Binding-site contacts:
Ligand atom O4' contacts residue ILE219 of chain 1.E at 3.6 Å.
Ligand atom O28 contacts residue ILE219 of chain 1.E at 3.5 Å.
Ligand atom C37 contacts residue ARG242 of chain 1.E at 3.4 Å.
Ligand atom O19 contacts residue ARG242 of chain 1.E at 2.9 Å (salt-bridge).
Ligand atom O23 contacts residue ALA343 of chain 1.E at 2.7 Å (h-bond).
Ligand atom C40 contacts residue ARG242 of chain 1.E at 3.6 Å.
Ligand atom C4 contacts residue HIS357 of chain 1.F at 3.6 Å.
Ligand atom O29 contacts residue HIS138 of chain 1.E at 3.0 Å (h-bond).
Ligand atom N35 contacts residue ARG242 of chain 1.E at 3.3 Å (salt-bridge).
Ligand atom O30 contacts residue GLN356 of chain 1.F at 2.7 Å (h-bond).
Ligand atom O23 contacts residue PRO342 of chain 1.E at 3.1 Å.
Ligand atom C34 contacts residue PHE139 of chain 1.E at 3.6 Å (hydrophobic).
Ligand atom O20 contacts residue ILE341 of chain 1.E at 3.1 Å (h-bond).
Ligand atom N64 contacts residue ASP231 of chain 1.F at 3.1 Å (salt-bridge).
Ligand atom C22 contacts residue ILE219 of chain 1.E at 3.6 Å (hydrophobic).
Ligand atom N01 contacts residue ARG366 of chain 1.E at 3.3 Å (salt-bridge).
Ligand atom C24 contacts residue ALA217 of chain 1.E at 3.1 Å (hydrophobic).
Ligand atom N35 contacts residue ARG232 of chain 1.F at 3.1 Å (salt-bridge).
Ligand atom N64 contacts residue ARG242 of chain 1.E at 3.4 Å.
Ligand atom C25 contacts residue ALA217 of chain 1.E at 3.1 Å (hydrophobic).
Ligand atom O44 contacts residue TYR304 of chain 1.E at 3.5 Å.
Ligand atom O30 contacts residue THR355 of chain 1.F at 3.3 Å.
Ligand atom O23 contacts residue ILE341 of chain 1.E at 2.8 Å (h-bond).
Ligand atom O30 contacts residue PHE139 of chain 1.E at 3.4 Å.
Ligand atom N39 contacts residue PHE240 of chain 1.E at 3.4 Å.
Ligand atom C22 contacts residue ILE341 of chain 1.E at 3.5 Å (hydrophobic).
Ligand atom C38 contacts residue ARG242 of chain 1.E at 3.3 Å.
Ligand atom O26 contacts residue PHE139 of chain 1.E at 3.4 Å.
Ligand atom O4' contacts residue ALA340 of chain 1.E at 3.5 Å.
Ligand atom C40 contacts residue PHE240 of chain 1.E at 3.2 Å (hydrophobic).
Ligand atom N7 contacts residue ARG366 of chain 1.E at 3.2 Å (salt-bridge).
Ligand atom C2 contacts residue TYR304 of chain 1.E at 3.6 Å (hydrophobic).
Ligand atom N1 contacts residue HIS357 of chain 1.F at 3.3 Å.
Ligand atom O44 contacts residue SER277 of chain 1.E at 2.8 Å (h-bond).
Ligand atom N39 contacts residue ARG242 of chain 1.E at 3.4 Å (salt-bridge).
Ligand atom O2' contacts residue HIS357 of chain 1.F at 3.0 Å (h-bond).
Ligand atom N64 contacts residue ARG232 of chain 1.F at 3.5 Å.
Ligand atom N1 contacts residue ALA278 of chain 1.E at 3.6 Å.
Ligand atom C2 contacts residue HIS357 of chain 1.F at 3.4 Å.
Ligand atom O29 contacts residue GLN356 of chain 1.F at 3.3 Å.

A small-molecule ligand and the protein it binds are described below.
Small molecule (SMILES): Nc1ncnc2c1ncn2[C@@H]1O[C@@H]2COP(=O)(O)O[C@@H]3[C@H](O)[C@@H](COP(=O)(O)O[C@H]2[C@H]1O)O[C@H]3n1cnc2c(N)ncnc21

Sequence of chain 1.E:
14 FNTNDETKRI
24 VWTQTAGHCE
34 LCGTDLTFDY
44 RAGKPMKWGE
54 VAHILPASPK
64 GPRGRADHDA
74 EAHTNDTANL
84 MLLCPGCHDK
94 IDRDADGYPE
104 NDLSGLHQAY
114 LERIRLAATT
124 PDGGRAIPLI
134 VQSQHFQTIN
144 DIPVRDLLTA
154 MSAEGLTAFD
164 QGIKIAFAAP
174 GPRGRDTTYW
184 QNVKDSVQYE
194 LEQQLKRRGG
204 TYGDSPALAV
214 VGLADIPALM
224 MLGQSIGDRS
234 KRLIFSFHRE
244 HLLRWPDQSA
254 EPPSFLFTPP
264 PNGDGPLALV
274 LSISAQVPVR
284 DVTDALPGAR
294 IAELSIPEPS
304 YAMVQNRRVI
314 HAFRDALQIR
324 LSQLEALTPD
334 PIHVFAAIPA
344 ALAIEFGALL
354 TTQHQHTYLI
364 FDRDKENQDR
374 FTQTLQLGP

Sequence of chain 1.F:
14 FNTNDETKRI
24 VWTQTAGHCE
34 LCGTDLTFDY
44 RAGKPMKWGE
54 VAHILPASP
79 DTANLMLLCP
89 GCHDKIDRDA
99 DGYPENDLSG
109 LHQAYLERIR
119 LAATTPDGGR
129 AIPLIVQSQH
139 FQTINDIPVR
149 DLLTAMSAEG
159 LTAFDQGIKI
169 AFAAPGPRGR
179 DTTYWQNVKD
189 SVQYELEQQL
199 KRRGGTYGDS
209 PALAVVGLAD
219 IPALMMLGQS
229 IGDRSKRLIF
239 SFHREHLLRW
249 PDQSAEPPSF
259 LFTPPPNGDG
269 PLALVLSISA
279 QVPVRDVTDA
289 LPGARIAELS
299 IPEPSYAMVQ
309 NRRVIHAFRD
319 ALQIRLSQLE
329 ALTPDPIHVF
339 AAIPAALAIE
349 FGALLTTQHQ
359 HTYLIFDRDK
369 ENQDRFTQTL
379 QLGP